A protein and the small-molecule ligand that binds it are described below.
Small molecule (SMILES): O=C(O)[C@H]1O[C@H](O[C@@H]2[C@H](O)[C@@H](O)[C@@H](O[C@@H]3[C@H](O)[C@@H](O)[C@@H](O[C@@H]4[C@H](O)[C@@H](O)[C@@H](O[C@@H]5[C@H](O)[C@@H](O)[C@@H](O[C@@H]6[C@H](O)[C@@H](O)[C@@H](O)O[C@@H]6C(=O)O)O[C@@H]5C(=O)O)O[C@@H]4C(=O)O)O[C@@H]3C(=O)O)O[C@@H]2C(=O)O)[C@H](O)[C@@H](O)[C@H]1O

Binding-site contacts:
Ligand atom O6A contacts residue THR85 of chain 1.B at 3.6 Å.
Ligand atom C6 contacts residue THR85 of chain 1.B at 3.8 Å.
Ligand atom O2 contacts residue GLN129 of chain 1.B at 3.3 Å (h-bond).
Ligand atom O6B contacts residue ASP175 of chain 1.B at 2.6 Å (salt-bridge).
Ligand atom O2 contacts residue THR85 of chain 1.B at 3.2 Å (h-bond).
Ligand atom O5 contacts residue TRP245 of chain 1.B at 2.8 Å (h-bond).
Ligand atom O5 contacts residue GLN129 of chain 1.B at 3.3 Å (h-bond).
Ligand atom O2 contacts residue ASP154 of chain 1.B at 3.1 Å (salt-bridge).
Ligand atom C6 contacts residue ASP154 of chain 1.B at 3.3 Å.
Ligand atom O6B contacts residue PRO247 of chain 1.B at 3.4 Å.
Ligand atom C5 contacts residue ASP175 of chain 1.B at 3.6 Å.
Ligand atom O3 contacts residue TYR206 of chain 1.B at 3.1 Å (h-bond).
Ligand atom O2 contacts residue THR248 of chain 1.B at 2.8 Å (h-bond).
Ligand atom O2 contacts residue PRO247 of chain 1.B at 3.4 Å.
Ligand atom O6B contacts residue ARG243 of chain 1.B at 3.0 Å (salt-bridge).
Ligand atom O3 contacts residue GLN153 of chain 1.B at 3.0 Å (h-bond).
Ligand atom O6B contacts residue ALA86 of chain 1.B at 2.9 Å (h-bond).
Ligand atom C6 contacts residue THR248 of chain 1.B at 3.4 Å.
Ligand atom C3 contacts residue THR85 of chain 1.B at 3.7 Å.
Ligand atom O6B contacts residue ASP154 of chain 1.B at 3.1 Å (salt-bridge).
Ligand atom O6A contacts residue GLN129 of chain 1.B at 3.4 Å (h-bond).
Ligand atom O3 contacts residue ARG243 of chain 1.B at 3.5 Å (salt-bridge).
Ligand atom O6A contacts residue ARG195 of chain 1.B at 3.7 Å.
Ligand atom C6 contacts residue GLN153 of chain 1.B at 3.7 Å.
Ligand atom O6A contacts residue ASP154 of chain 1.B at 2.7 Å (salt-bridge).
Ligand atom C3 contacts residue MET282 of chain 1.B at 3.8 Å (hydrophobic).
Ligand atom C6 contacts residue ASP175 of chain 1.B at 3.2 Å.
Ligand atom C1 contacts residue TRP245 of chain 1.B at 3.5 Å (hydrophobic).
Ligand atom O6B contacts residue TRP245 of chain 1.B at 3.1 Å (h-bond).
Ligand atom O5 contacts residue ARG243 of chain 1.B at 3.1 Å (salt-bridge).
Ligand atom O6B contacts residue THR85 of chain 1.B at 3.5 Å.
Ligand atom O6A contacts residue THR248 of chain 1.B at 2.6 Å (h-bond).
Ligand atom O6A contacts residue GLN153 of chain 1.B at 2.7 Å (h-bond).
Ligand atom O5 contacts residue GLN153 of chain 1.B at 3.1 Å (h-bond).
Ligand atom O6B contacts residue THR248 of chain 1.B at 2.9 Å (h-bond).
Ligand atom C4 contacts residue MET282 of chain 1.B at 3.7 Å (hydrophobic).
Ligand atom O4 contacts residue TRP245 of chain 1.B at 3.8 Å.
Ligand atom C1 contacts residue ARG243 of chain 1.B at 3.8 Å.
Ligand atom C2 contacts residue THR248 of chain 1.B at 3.6 Å.
Ligand atom O3 contacts residue THR85 of chain 1.B at 2.7 Å (h-bond).

Sequence of chain 1.B:
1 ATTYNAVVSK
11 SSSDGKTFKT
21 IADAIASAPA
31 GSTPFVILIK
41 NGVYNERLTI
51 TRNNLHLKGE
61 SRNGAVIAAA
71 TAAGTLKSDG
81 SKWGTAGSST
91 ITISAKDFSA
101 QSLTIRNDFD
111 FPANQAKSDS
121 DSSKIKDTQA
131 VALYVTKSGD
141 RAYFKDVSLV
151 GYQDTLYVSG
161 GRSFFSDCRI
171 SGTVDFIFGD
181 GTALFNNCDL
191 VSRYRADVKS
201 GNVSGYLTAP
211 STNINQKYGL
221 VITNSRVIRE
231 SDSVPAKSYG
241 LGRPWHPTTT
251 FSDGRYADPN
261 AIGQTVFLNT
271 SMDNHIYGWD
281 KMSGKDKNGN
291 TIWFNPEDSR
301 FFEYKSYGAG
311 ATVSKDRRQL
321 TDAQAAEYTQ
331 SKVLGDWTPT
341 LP